Binding-site contacts:
Ligand atom C8 contacts residue ASN120 of chain 1.A at 4.4 Å.
Ligand atom C6 contacts residue THR122 of chain 1.A at 4.2 Å.
Ligand atom C7 contacts residue LEU163 of chain 1.A at 4.3 Å (hydrophobic).
Ligand atom N2 contacts residue ASN120 of chain 1.A at 2.8 Å (h-bond).
Ligand atom C1 contacts residue ASN120 of chain 1.A at 1.4 Å.
Ligand atom O7 contacts residue LEU163 of chain 1.A at 4.2 Å.
Ligand atom O7 contacts residue ASN120 of chain 1.A at 3.4 Å (h-bond).
Ligand atom C6 contacts residue PRO124 of chain 1.A at 4.2 Å (hydrophobic).
Ligand atom O5 contacts residue THR122 of chain 1.A at 3.6 Å.
Ligand atom C8 contacts residue ILE158 of chain 1.A at 4.1 Å (hydrophobic).
Ligand atom C3 contacts residue ASN120 of chain 1.A at 3.8 Å.
Ligand atom C8 contacts residue SER160 of chain 1.A at 3.9 Å.
Ligand atom C2 contacts residue ASN120 of chain 1.A at 2.4 Å.
Ligand atom C5 contacts residue THR122 of chain 1.A at 3.6 Å.
Ligand atom C7 contacts residue ASN120 of chain 1.A at 3.3 Å.
Ligand atom O5 contacts residue ASN120 of chain 1.A at 2.4 Å (h-bond).
Ligand atom O7 contacts residue HIS222 of chain 1.A at 3.7 Å.
Ligand atom C1 contacts residue THR122 of chain 1.A at 3.6 Å.
Ligand atom C5 contacts residue ASN120 of chain 1.A at 3.7 Å.
Ligand atom C4 contacts residue ASN120 of chain 1.A at 4.2 Å.
Ligand atom C8 contacts residue LEU163 of chain 1.A at 3.5 Å (hydrophobic).

This protein binds this small molecule.
Small molecule (SMILES): CC(=O)N[C@@H]1[C@@H](O)[C@H](O)[C@@H](CO)O[C@H]1O

Sequence of chain 1.A:
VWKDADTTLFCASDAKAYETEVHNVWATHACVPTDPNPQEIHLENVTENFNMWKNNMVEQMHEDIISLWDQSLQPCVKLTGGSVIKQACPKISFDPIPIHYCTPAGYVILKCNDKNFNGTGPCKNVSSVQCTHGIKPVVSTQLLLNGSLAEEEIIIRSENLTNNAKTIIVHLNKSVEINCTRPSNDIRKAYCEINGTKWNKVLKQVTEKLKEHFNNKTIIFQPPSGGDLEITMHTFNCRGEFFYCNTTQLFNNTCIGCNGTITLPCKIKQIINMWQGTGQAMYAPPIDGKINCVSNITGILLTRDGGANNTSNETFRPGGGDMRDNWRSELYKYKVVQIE